Sequence of chain 1.O:
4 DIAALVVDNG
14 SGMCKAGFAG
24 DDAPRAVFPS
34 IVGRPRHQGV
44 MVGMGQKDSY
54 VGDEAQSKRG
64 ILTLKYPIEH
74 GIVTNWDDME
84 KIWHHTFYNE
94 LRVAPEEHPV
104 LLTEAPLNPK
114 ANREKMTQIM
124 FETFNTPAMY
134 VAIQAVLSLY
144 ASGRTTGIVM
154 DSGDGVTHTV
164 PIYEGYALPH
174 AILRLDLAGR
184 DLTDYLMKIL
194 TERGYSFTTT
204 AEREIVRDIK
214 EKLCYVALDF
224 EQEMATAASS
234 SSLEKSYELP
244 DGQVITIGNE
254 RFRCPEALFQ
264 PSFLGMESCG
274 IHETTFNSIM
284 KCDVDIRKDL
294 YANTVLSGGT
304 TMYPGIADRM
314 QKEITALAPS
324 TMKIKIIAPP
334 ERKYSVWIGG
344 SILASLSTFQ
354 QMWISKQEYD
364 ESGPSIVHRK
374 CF

Binding-site contacts:
Ligand atom CD2 contacts residue ILE75 of chain 1.O at 3.5 Å (hydrophobic).
Ligand atom CD2 contacts residue GLY197 of chain 1.P at 3.4 Å.
Ligand atom CD1 contacts residue ARG196 of chain 1.P at 3.7 Å.
Ligand atom CB contacts residue ILE75 of chain 1.O at 3.9 Å (hydrophobic).
Ligand atom CG contacts residue SER199 of chain 1.P at 3.8 Å.
Ligand atom CB contacts residue GLY197 of chain 1.P at 3.1 Å.
Ligand atom CB contacts residue TYR198 of chain 1.P at 3.1 Å (hydrophobic).
Ligand atom CD2 contacts residue SER199 of chain 1.P at 3.6 Å.
Ligand atom CZ3 contacts residue THR194 of chain 1.P at 3.8 Å.
Ligand atom O1 contacts residue GLY197 of chain 1.P at 3.5 Å (h-bond).
Ligand atom CZ3 contacts residue PRO112 of chain 1.O at 3.1 Å (hydrophobic).
Ligand atom CZ2 contacts residue ILE75 of chain 1.O at 3.9 Å (hydrophobic).
Ligand atom CH2 contacts residue LEU110 of chain 1.O at 3.9 Å (hydrophobic).
Ligand atom CH2 contacts residue PRO112 of chain 1.O at 3.5 Å (hydrophobic).
Ligand atom CE3 contacts residue PRO112 of chain 1.O at 3.6 Å (hydrophobic).
Ligand atom CB contacts residue GLU72 of chain 1.O at 3.7 Å.
Ligand atom CH2 contacts residue ILE75 of chain 1.O at 3.9 Å (hydrophobic).
Ligand atom CE2 contacts residue SER199 of chain 1.P at 3.6 Å.
Ligand atom O contacts residue TYR198 of chain 1.P at 3.5 Å.
Ligand atom CE3 contacts residue ILE75 of chain 1.O at 3.6 Å (hydrophobic).
Ligand atom CZ3 contacts residue GLY197 of chain 1.P at 3.7 Å.
Ligand atom N contacts residue TYR198 of chain 1.P at 3.7 Å.
Ligand atom N contacts residue GLY197 of chain 1.P at 3.3 Å (h-bond).
Ligand atom CB contacts residue SER199 of chain 1.P at 3.9 Å.
Ligand atom CA contacts residue SER199 of chain 1.P at 3.4 Å.
Ligand atom CG contacts residue GLU72 of chain 1.O at 3.5 Å.
Ligand atom CH2 contacts residue ARG177 of chain 1.O at 3.3 Å.
Ligand atom CB contacts residue GLU72 of chain 1.O at 3.2 Å.
Ligand atom CG contacts residue GLY197 of chain 1.P at 3.6 Å.
Ligand atom CZ3 contacts residue ILE75 of chain 1.O at 3.8 Å (hydrophobic).
Ligand atom CZ2 contacts residue ARG177 of chain 1.O at 3.2 Å.
Ligand atom NE1 contacts residue SER199 of chain 1.P at 3.9 Å.
Ligand atom CE3 contacts residue GLY197 of chain 1.P at 2.7 Å.
Ligand atom O contacts residue SER199 of chain 1.P at 2.9 Å (h-bond).
Ligand atom NE1 contacts residue ASP179 of chain 1.O at 3.5 Å (salt-bridge).
Ligand atom CA contacts residue GLY197 of chain 1.P at 3.7 Å.
Ligand atom OG1 contacts residue ARG290 of chain 1.N at 3.7 Å.
Ligand atom CE2 contacts residue ILE75 of chain 1.O at 3.6 Å (hydrophobic).
Ligand atom CA contacts residue THR77 of chain 1.O at 3.9 Å.
Ligand atom O contacts residue GLY197 of chain 1.P at 3.8 Å.

Sequence of chain 1.P:
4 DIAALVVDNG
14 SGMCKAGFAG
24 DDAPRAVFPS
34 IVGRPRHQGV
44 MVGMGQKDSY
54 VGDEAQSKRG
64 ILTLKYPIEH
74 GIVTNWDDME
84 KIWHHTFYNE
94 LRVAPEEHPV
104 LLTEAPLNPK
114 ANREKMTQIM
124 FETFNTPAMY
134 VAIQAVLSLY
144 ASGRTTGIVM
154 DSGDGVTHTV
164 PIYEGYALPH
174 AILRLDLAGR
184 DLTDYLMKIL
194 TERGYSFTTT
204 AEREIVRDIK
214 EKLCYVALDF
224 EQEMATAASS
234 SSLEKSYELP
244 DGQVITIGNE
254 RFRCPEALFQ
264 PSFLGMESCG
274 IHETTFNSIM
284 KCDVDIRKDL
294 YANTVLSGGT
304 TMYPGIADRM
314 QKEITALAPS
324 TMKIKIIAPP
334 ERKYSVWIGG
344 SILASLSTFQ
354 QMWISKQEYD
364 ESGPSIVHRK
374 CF

The small molecule below binds the protein below.
Small molecule (SMILES): C[C@@H]1NC(=O)[C@H](C[C@@](C)(O)CO)NC(=O)[C@H](Cc2c[nH]c3ccccc23)NC(=O)[C@H](C)NC(=O)[C@@H]2C[C@@H](O)CN2C(=O)[C@H](CS)NC(=O)[C@@H]([C@H](C)O)NC1=O

Sequence of chain 1.N:
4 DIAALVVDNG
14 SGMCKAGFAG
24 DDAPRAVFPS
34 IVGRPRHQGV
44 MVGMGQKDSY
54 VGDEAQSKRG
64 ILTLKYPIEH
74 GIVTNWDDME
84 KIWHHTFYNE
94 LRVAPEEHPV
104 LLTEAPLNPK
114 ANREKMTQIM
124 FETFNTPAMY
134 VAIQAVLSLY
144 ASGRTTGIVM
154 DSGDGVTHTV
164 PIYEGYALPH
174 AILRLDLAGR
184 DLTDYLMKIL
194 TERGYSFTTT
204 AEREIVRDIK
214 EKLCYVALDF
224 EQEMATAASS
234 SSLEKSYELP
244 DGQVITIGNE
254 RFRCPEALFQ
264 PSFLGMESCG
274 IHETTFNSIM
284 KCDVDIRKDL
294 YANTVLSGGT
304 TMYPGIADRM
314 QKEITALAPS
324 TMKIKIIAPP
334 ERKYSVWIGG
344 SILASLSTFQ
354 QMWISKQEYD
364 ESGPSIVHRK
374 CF